Binding-site contacts:
Ligand atom C5 contacts residue SER803 of chain 1.A at 3.4 Å.
Ligand atom C4 contacts residue ASN801 of chain 1.A at 4.2 Å.
Ligand atom C6 contacts residue SER803 of chain 1.A at 3.8 Å.
Ligand atom C7 contacts residue ASN801 of chain 1.A at 3.6 Å.
Ligand atom C1 contacts residue SER803 of chain 1.A at 3.5 Å.
Ligand atom C3 contacts residue ASN801 of chain 1.A at 3.8 Å.
Ligand atom C1 contacts residue ASN801 of chain 1.A at 1.4 Å.
Ligand atom O6 contacts residue GLN804 of chain 1.A at 4.4 Å.
Ligand atom O5 contacts residue ASN801 of chain 1.A at 2.3 Å (h-bond).
Ligand atom C5 contacts residue ASN801 of chain 1.A at 3.6 Å.
Ligand atom N2 contacts residue ASN801 of chain 1.A at 3.0 Å (h-bond).
Ligand atom O7 contacts residue ASN801 of chain 1.A at 3.6 Å.
Ligand atom O5 contacts residue SER803 of chain 1.A at 3.2 Å (h-bond).
Ligand atom C6 contacts residue GLN804 of chain 1.A at 3.9 Å.
Ligand atom C2 contacts residue ASN801 of chain 1.A at 2.5 Å.

The small molecule below binds the protein below.
Small molecule (SMILES): CC(=O)N[C@H]1[C@H](O[C@H]2[C@H](O)[C@@H](NC(C)=O)CO[C@@H]2CO)O[C@H](CO)[C@@H](O)[C@@H]1O

Sequence of chain 1.A:
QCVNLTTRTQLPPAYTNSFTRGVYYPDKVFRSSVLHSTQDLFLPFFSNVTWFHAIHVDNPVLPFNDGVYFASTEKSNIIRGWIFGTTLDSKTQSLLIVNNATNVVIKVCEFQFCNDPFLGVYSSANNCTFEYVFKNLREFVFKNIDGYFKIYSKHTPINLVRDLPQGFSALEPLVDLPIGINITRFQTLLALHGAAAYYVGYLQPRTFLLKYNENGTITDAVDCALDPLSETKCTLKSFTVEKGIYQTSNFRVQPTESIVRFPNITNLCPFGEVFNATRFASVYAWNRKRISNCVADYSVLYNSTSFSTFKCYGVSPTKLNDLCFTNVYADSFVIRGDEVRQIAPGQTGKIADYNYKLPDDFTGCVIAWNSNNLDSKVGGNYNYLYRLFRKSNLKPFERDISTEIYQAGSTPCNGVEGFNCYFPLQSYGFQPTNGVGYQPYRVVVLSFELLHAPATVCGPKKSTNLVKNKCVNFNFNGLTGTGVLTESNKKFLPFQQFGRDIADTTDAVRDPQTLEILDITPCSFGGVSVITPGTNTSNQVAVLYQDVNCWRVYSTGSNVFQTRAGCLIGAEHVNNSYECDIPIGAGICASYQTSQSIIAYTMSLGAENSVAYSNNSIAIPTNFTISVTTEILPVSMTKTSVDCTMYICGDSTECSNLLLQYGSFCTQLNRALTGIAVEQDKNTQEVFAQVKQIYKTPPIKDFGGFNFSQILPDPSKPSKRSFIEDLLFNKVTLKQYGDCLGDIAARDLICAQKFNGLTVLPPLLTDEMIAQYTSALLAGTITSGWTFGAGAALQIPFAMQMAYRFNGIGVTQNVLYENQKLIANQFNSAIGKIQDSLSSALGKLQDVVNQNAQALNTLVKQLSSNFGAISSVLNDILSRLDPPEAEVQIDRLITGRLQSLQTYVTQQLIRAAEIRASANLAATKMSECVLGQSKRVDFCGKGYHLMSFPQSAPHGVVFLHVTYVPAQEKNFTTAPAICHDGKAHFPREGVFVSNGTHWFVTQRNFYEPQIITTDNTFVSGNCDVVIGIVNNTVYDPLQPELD